Sequence of chain 1.C:
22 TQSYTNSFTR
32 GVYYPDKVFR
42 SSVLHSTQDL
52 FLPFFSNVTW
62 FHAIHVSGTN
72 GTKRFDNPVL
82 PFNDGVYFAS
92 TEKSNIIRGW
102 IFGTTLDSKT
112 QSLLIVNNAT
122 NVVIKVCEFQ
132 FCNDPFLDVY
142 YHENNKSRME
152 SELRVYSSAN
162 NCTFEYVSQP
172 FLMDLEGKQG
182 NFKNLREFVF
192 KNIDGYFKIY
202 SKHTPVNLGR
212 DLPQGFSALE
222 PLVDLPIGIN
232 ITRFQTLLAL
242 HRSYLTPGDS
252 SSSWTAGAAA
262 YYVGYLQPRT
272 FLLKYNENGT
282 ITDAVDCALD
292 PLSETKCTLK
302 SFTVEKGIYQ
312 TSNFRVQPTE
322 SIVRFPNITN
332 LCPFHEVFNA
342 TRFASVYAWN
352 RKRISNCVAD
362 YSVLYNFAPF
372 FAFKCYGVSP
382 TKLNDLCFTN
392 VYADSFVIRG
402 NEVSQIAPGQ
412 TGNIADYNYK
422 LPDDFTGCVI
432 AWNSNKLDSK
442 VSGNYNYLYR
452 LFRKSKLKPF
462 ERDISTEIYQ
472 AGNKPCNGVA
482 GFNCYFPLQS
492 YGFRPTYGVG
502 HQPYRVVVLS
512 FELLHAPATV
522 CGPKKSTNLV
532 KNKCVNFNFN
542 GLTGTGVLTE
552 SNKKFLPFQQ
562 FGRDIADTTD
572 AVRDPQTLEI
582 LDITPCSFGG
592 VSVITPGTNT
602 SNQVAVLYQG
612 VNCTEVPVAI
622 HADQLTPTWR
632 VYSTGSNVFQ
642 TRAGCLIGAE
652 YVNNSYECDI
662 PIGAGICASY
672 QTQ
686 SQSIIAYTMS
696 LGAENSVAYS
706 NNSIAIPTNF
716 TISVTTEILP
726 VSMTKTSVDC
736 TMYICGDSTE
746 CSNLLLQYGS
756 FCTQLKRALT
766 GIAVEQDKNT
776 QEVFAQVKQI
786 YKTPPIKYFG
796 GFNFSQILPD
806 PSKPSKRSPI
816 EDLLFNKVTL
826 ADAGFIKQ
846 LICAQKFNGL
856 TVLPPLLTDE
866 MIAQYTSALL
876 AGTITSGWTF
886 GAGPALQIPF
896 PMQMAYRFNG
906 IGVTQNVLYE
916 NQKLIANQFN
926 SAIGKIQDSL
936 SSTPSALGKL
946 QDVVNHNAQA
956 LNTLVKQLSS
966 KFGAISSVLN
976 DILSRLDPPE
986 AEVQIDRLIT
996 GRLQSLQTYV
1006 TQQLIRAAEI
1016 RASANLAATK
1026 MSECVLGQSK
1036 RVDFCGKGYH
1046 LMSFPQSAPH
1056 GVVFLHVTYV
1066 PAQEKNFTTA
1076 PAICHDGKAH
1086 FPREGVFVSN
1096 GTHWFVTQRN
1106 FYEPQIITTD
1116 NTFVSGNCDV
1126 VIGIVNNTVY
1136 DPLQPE

Sequence of chain 1.A:
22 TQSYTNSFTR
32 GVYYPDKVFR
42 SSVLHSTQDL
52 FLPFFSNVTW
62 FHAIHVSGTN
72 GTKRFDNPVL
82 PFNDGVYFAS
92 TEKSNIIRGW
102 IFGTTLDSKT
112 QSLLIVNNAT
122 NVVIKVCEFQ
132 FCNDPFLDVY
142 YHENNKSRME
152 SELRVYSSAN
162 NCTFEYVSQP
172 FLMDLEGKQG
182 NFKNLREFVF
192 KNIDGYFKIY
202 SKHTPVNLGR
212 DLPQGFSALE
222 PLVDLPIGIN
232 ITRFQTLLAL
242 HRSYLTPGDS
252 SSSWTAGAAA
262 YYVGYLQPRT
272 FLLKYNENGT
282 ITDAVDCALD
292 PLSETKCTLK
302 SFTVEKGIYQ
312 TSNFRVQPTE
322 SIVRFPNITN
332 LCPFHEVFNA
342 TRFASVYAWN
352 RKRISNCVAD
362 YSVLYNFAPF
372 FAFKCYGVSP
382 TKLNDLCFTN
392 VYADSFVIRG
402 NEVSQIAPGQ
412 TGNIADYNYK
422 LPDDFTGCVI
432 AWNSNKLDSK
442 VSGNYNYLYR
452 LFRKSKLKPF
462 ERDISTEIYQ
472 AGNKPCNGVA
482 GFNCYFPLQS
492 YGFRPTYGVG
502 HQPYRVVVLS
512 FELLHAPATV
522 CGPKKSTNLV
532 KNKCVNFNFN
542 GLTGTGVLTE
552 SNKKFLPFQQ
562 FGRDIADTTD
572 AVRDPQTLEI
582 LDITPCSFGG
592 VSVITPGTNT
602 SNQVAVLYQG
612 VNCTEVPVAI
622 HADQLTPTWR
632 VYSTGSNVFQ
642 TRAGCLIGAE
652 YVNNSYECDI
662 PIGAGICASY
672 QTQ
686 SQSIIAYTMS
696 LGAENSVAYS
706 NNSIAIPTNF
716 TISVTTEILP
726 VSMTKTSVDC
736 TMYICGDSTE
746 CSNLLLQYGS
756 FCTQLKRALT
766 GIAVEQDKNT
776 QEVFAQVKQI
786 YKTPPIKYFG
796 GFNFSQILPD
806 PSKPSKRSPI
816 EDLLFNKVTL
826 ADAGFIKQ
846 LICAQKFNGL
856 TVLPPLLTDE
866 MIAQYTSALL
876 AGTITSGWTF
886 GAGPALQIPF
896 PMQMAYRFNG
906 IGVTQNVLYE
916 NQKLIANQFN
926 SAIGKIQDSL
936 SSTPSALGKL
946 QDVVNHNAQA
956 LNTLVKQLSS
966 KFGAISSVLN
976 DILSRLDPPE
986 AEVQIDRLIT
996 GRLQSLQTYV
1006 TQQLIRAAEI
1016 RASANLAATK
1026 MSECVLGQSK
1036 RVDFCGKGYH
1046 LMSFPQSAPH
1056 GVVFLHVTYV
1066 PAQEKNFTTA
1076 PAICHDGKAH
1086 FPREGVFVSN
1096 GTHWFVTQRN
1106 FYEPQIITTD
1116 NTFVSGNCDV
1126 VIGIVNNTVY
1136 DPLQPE

Binding-site contacts:
Ligand atom C5 contacts residue ASN231 of chain 1.A at 3.7 Å.
Ligand atom C2 contacts residue ASN231 of chain 1.A at 2.5 Å.
Ligand atom C3 contacts residue ASN231 of chain 1.A at 3.8 Å.
Ligand atom O7 contacts residue ASP464 of chain 1.C at 3.3 Å (salt-bridge).
Ligand atom C6 contacts residue ILE232 of chain 1.A at 4.5 Å (hydrophobic).
Ligand atom C6 contacts residue THR105 of chain 1.A at 4.3 Å.
Ligand atom O6 contacts residue THR105 of chain 1.A at 3.3 Å.
Ligand atom O3 contacts residue ASP464 of chain 1.C at 4.5 Å.
Ligand atom O7 contacts residue ARG463 of chain 1.C at 4.1 Å.
Ligand atom C6 contacts residue THR233 of chain 1.A at 3.2 Å.
Ligand atom O3 contacts residue THR111 of chain 1.A at 4.4 Å.
Ligand atom N2 contacts residue ASN231 of chain 1.A at 2.9 Å (h-bond).
Ligand atom O5 contacts residue ASN231 of chain 1.A at 2.4 Å (h-bond).
Ligand atom C7 contacts residue ASN231 of chain 1.A at 4.0 Å.
Ligand atom C8 contacts residue ARG454 of chain 1.C at 3.7 Å.
Ligand atom C8 contacts residue ARG463 of chain 1.C at 4.1 Å.
Ligand atom C5 contacts residue THR233 of chain 1.A at 4.1 Å.
Ligand atom C7 contacts residue ASP464 of chain 1.C at 3.5 Å.
Ligand atom C8 contacts residue ASP464 of chain 1.C at 3.2 Å.
Ligand atom O5 contacts residue ILE232 of chain 1.A at 4.0 Å.
Ligand atom O6 contacts residue THR233 of chain 1.A at 3.4 Å.
Ligand atom O5 contacts residue THR233 of chain 1.A at 3.8 Å.
Ligand atom C1 contacts residue ASN231 of chain 1.A at 1.4 Å.
Ligand atom C4 contacts residue ASN231 of chain 1.A at 4.2 Å.

The protein below binds the small molecule below.
Small molecule (SMILES): CC(=O)N[C@@H]1[C@@H](O)[C@H](O)[C@@H](CO)O[C@H]1O